This small molecule binds to this protein.
Small molecule (SMILES): NCCC[C@H](N)C(=O)O

Binding-site contacts:
Ligand atom C contacts residue ASP1041 of chain 1.C at 3.9 Å.
Ligand atom O contacts residue THR1042 of chain 1.C at 2.7 Å (h-bond).
Ligand atom O contacts residue ASP1041 of chain 1.C at 3.2 Å.
Ligand atom NE contacts residue ALA793 of chain 1.C at 3.9 Å.
Ligand atom O contacts residue LEU907 of chain 1.C at 4.0 Å.
Ligand atom O contacts residue TYR1040 of chain 1.C at 3.8 Å.
Ligand atom CB contacts residue GLU783 of chain 1.C at 4.2 Å.
Ligand atom NE contacts residue GLU892 of chain 1.C at 2.3 Å (salt-bridge).
Ligand atom OXT contacts residue LEU907 of chain 1.C at 3.3 Å.
Ligand atom CD contacts residue ASP791 of chain 1.C at 3.2 Å.
Ligand atom C contacts residue LEU907 of chain 1.C at 3.9 Å (hydrophobic).
Ligand atom N contacts residue HIS1039 of chain 1.C at 4.0 Å.
Ligand atom OXT contacts residue THR1042 of chain 1.C at 3.0 Å (h-bond).
Ligand atom CG contacts residue LEU895 of chain 1.C at 4.0 Å (hydrophobic).
Ligand atom C contacts residue TYR1040 of chain 1.C at 3.6 Å (hydrophobic).
Ligand atom CD contacts residue LEU907 of chain 1.C at 3.6 Å (hydrophobic).
Ligand atom N contacts residue TYR1040 of chain 1.C at 2.5 Å (h-bond).
Ligand atom CB contacts residue ASP1041 of chain 1.C at 4.4 Å.
Ligand atom CD contacts residue GLU892 of chain 1.C at 3.5 Å.
Ligand atom NE contacts residue VAL893 of chain 1.C at 3.4 Å.
Ligand atom O contacts residue THR1043 of chain 1.C at 4.2 Å.
Ligand atom CG contacts residue VAL893 of chain 1.C at 4.5 Å (hydrophobic).
Ligand atom CD contacts residue LEU895 of chain 1.C at 4.2 Å (hydrophobic).
Ligand atom CG contacts residue LEU907 of chain 1.C at 4.3 Å (hydrophobic).
Ligand atom NE contacts residue ASP791 of chain 1.C at 2.8 Å (salt-bridge).
Ligand atom CD contacts residue VAL893 of chain 1.C at 3.9 Å (hydrophobic).
Ligand atom CB contacts residue LEU907 of chain 1.C at 4.3 Å (hydrophobic).
Ligand atom N contacts residue ASP1041 of chain 1.C at 3.5 Å (salt-bridge).
Ligand atom C contacts residue THR1042 of chain 1.C at 3.5 Å.
Ligand atom CG contacts residue GLU783 of chain 1.C at 4.4 Å.
Ligand atom CA contacts residue TYR1040 of chain 1.C at 3.6 Å (hydrophobic).
Ligand atom NE contacts residue GLU783 of chain 1.C at 3.1 Å (salt-bridge).
Ligand atom CA contacts residue ASP1041 of chain 1.C at 4.3 Å.
Ligand atom NE contacts residue SER792 of chain 1.C at 4.2 Å.
Ligand atom CD contacts residue GLU783 of chain 1.C at 3.5 Å.
Ligand atom CG contacts residue GLU892 of chain 1.C at 3.8 Å.
Ligand atom OXT contacts residue TYR1040 of chain 1.C at 4.2 Å.

Sequence of chain 1.C:
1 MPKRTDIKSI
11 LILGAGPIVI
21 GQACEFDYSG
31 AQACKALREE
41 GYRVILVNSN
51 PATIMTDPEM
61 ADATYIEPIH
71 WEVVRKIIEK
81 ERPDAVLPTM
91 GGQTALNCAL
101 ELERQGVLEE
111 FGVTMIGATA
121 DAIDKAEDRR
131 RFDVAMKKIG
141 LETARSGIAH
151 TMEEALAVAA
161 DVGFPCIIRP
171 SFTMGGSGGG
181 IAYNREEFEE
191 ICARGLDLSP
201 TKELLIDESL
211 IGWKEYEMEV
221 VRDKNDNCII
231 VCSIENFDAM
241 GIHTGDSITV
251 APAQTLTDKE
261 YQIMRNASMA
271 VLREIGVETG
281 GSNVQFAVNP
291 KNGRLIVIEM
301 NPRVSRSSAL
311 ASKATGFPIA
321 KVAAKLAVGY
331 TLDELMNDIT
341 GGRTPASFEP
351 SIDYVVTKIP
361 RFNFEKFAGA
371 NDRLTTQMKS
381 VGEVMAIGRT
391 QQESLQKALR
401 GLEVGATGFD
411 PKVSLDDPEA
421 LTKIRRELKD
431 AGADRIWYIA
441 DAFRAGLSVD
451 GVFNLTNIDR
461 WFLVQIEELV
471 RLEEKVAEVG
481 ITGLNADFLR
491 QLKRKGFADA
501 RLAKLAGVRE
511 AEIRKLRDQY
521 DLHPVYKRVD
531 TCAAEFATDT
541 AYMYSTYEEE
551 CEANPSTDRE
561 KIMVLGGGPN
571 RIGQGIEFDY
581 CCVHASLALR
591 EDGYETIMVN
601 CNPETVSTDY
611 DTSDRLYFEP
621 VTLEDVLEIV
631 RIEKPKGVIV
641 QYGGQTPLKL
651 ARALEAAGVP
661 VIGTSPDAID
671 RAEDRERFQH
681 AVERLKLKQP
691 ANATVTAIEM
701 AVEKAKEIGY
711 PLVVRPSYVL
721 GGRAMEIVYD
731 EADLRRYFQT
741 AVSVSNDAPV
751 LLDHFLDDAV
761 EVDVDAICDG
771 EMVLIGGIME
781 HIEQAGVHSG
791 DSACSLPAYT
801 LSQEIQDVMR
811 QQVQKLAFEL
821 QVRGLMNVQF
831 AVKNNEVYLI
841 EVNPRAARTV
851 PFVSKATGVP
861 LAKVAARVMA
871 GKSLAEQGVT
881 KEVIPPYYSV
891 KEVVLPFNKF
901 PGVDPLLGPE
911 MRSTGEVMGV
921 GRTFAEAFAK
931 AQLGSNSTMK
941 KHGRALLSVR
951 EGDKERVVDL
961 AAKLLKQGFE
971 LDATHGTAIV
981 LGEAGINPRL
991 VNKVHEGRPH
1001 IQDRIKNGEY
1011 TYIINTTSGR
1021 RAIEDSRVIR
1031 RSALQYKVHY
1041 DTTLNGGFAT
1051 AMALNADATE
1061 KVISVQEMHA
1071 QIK